Binding-site contacts:
Ligand atom O2 contacts residue GLY117 of chain 1.A at 2.6 Å (h-bond).
Ligand atom C5 contacts residue GLY117 of chain 1.A at 4.1 Å.
Ligand atom C4 contacts residue TRP231 of chain 1.A at 3.6 Å (hydrophobic).
Ligand atom O3 contacts residue HIS438 of chain 1.A at 3.1 Å (h-bond).
Ligand atom N contacts residue TRP231 of chain 1.A at 3.9 Å.
Ligand atom P contacts residue GLY116 of chain 1.A at 4.2 Å.
Ligand atom O3 contacts residue GLY117 of chain 1.A at 4.1 Å.
Ligand atom C1 contacts residue PHE329 of chain 1.A at 3.9 Å (hydrophobic).
Ligand atom O3 contacts residue SER198 of chain 1.A at 2.8 Å (h-bond).
Ligand atom C3 contacts residue PHE398 of chain 1.A at 3.8 Å (hydrophobic).
Ligand atom C3 contacts residue PHE329 of chain 1.A at 4.4 Å (hydrophobic).
Ligand atom C5 contacts residue LEU286 of chain 1.A at 3.2 Å (hydrophobic).
Ligand atom C3 contacts residue LEU286 of chain 1.A at 3.7 Å (hydrophobic).
Ligand atom C4 contacts residue LEU286 of chain 1.A at 3.8 Å (hydrophobic).
Ligand atom C1 contacts residue HIS438 of chain 1.A at 4.0 Å.
Ligand atom C3 contacts residue SER198 of chain 1.A at 3.8 Å.
Ligand atom O3 contacts residue GLY116 of chain 1.A at 4.4 Å.
Ligand atom C5 contacts residue SER287 of chain 1.A at 4.1 Å.
Ligand atom N contacts residue GLY117 of chain 1.A at 4.0 Å.
Ligand atom C4 contacts residue GLY117 of chain 1.A at 4.2 Å.
Ligand atom C3 contacts residue TRP231 of chain 1.A at 4.3 Å (hydrophobic).
Ligand atom C1 contacts residue GLY117 of chain 1.A at 4.2 Å.
Ligand atom N contacts residue SER198 of chain 1.A at 2.8 Å (h-bond).
Ligand atom C3 contacts residue GLY117 of chain 1.A at 4.5 Å.
Ligand atom C4 contacts residue VAL288 of chain 1.A at 3.9 Å (hydrophobic).
Ligand atom C5 contacts residue VAL288 of chain 1.A at 3.8 Å (hydrophobic).
Ligand atom N contacts residue ALA199 of chain 1.A at 4.3 Å.
Ligand atom C2 contacts residue HIS438 of chain 1.A at 4.0 Å.
Ligand atom O2 contacts residue GLY116 of chain 1.A at 2.9 Å (h-bond).
Ligand atom O2 contacts residue ALA199 of chain 1.A at 2.8 Å (h-bond).
Ligand atom O2 contacts residue SER198 of chain 1.A at 2.6 Å (h-bond).
Ligand atom P contacts residue GLY117 of chain 1.A at 3.6 Å.
Ligand atom P contacts residue SER198 of chain 1.A at 1.7 Å.
Ligand atom P contacts residue ALA199 of chain 1.A at 3.5 Å.
Ligand atom C2 contacts residue PHE329 of chain 1.A at 3.6 Å (hydrophobic).
Ligand atom N contacts residue PHE398 of chain 1.A at 4.1 Å.
Ligand atom O2 contacts residue GLY115 of chain 1.A at 3.8 Å.
Ligand atom P contacts residue HIS438 of chain 1.A at 3.9 Å.
Ligand atom C1 contacts residue SER198 of chain 1.A at 4.0 Å.

A protein and the small-molecule ligand that binds it are described below.
Small molecule (SMILES): CCCN[P](=O)(O)OCC

Sequence of chain 1.A:
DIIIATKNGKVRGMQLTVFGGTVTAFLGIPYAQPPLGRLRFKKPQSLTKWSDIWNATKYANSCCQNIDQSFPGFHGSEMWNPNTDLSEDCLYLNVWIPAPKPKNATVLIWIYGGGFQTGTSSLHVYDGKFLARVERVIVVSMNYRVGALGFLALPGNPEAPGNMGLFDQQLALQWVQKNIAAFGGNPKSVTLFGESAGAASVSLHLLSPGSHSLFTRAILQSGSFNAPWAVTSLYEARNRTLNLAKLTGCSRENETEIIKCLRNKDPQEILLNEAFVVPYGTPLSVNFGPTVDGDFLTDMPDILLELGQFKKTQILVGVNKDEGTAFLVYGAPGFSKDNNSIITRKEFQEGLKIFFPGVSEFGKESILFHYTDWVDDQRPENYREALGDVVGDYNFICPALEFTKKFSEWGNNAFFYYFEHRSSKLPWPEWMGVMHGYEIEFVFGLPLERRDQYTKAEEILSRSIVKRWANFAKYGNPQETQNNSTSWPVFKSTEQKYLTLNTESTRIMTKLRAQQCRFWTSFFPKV